Binding-site contacts:
Ligand atom C4 contacts residue ASN65 of chain 4.A at 4.2 Å.
Ligand atom N2 contacts residue SER356 of chain 4.A at 3.6 Å.
Ligand atom C2 contacts residue SER356 of chain 4.A at 4.5 Å.
Ligand atom C4 contacts residue PHE385 of chain 1.A at 4.2 Å (hydrophobic).
Ligand atom O5 contacts residue ASN65 of chain 4.A at 2.4 Å (h-bond).
Ligand atom C2 contacts residue ASN65 of chain 4.A at 2.4 Å.
Ligand atom C8 contacts residue LYS388 of chain 4.A at 3.6 Å.
Ligand atom C7 contacts residue SER356 of chain 4.A at 3.9 Å.
Ligand atom C8 contacts residue SER356 of chain 4.A at 3.7 Å.
Ligand atom O4 contacts residue ASN382 of chain 1.A at 4.4 Å.
Ligand atom O3 contacts residue PHE385 of chain 1.A at 4.0 Å.
Ligand atom C1 contacts residue SER356 of chain 4.A at 4.1 Å.
Ligand atom O7 contacts residue ASN65 of chain 4.A at 3.6 Å (h-bond).
Ligand atom C7 contacts residue ASN65 of chain 4.A at 3.4 Å.
Ligand atom C3 contacts residue PHE385 of chain 1.A at 4.3 Å (hydrophobic).
Ligand atom C8 contacts residue ASN65 of chain 4.A at 4.5 Å.
Ligand atom C3 contacts residue ASN65 of chain 4.A at 3.7 Å.
Ligand atom N2 contacts residue ASN65 of chain 4.A at 2.8 Å (h-bond).
Ligand atom C5 contacts residue ASN65 of chain 4.A at 3.6 Å.
Ligand atom C1 contacts residue ASN65 of chain 4.A at 1.4 Å.

Sequence of chain 1.A:
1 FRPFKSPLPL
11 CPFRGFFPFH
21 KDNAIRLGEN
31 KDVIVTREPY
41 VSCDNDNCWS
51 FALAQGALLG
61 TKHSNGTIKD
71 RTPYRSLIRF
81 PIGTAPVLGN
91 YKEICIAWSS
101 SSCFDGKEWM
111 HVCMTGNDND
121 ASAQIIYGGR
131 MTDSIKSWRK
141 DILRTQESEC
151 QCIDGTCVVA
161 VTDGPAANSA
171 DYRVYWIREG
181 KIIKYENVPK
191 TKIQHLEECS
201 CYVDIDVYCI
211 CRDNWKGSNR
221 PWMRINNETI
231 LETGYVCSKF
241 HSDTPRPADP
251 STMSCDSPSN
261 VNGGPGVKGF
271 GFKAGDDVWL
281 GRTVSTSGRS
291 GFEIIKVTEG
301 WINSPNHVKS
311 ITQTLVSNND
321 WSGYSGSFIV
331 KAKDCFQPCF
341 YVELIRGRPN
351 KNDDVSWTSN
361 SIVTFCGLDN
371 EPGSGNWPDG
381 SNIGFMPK

A small-molecule ligand and the protein it binds are described below.
Small molecule (SMILES): CC(=O)N[C@H]1[C@H](O[C@H]2[C@H](O)[C@@H](NC(C)=O)CO[C@@H]2CO[C@@H]2O[C@@H](C)[C@@H](O)[C@@H](O)[C@@H]2O)O[C@H](CO)[C@@H](O)[C@@H]1O

Sequence of chain 4.A:
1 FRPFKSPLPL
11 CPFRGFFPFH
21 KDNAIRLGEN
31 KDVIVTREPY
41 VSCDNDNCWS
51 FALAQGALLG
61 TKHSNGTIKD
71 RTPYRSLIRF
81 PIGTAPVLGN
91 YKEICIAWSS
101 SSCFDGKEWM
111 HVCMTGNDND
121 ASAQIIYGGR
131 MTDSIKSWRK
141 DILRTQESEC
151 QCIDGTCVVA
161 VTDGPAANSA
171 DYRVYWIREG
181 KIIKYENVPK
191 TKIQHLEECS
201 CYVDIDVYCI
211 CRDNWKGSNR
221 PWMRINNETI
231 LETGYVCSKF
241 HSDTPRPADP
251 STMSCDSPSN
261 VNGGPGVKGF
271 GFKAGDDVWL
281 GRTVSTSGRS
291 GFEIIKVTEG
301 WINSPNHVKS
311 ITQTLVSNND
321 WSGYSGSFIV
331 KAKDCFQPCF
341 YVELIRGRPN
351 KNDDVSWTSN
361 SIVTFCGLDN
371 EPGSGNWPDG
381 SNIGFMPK